Binding-site contacts:
Ligand atom CD2 contacts residue ARG442 of chain 3.NA at 3.5 Å.
Ligand atom CD1 contacts residue PHE496 of chain 3.NA at 3.7 Å (hydrophobic).
Ligand atom CD1 contacts residue PRO438 of chain 3.NA at 4.4 Å (hydrophobic).
Ligand atom CB contacts residue PHE496 of chain 3.NA at 3.9 Å (hydrophobic).
Ligand atom CG contacts residue GLY495 of chain 3.NA at 4.4 Å.
Ligand atom O contacts residue ARG442 of chain 3.NA at 4.3 Å.
Ligand atom N contacts residue SER491 of chain 3.NA at 4.1 Å.
Ligand atom CB contacts residue GLY495 of chain 3.NA at 3.9 Å.
Ligand atom N contacts residue ASN492 of chain 3.NA at 3.3 Å (h-bond).
Ligand atom N contacts residue ARG442 of chain 3.NA at 4.2 Å.
Ligand atom CA contacts residue ARG442 of chain 3.NA at 3.6 Å.
Ligand atom CE2 contacts residue PRO438 of chain 3.NA at 3.7 Å (hydrophobic).
Ligand atom CZ contacts residue PRO438 of chain 3.NA at 3.4 Å (hydrophobic).
Ligand atom C contacts residue ARG442 of chain 3.NA at 4.4 Å.
Ligand atom CE1 contacts residue PRO438 of chain 3.NA at 3.8 Å (hydrophobic).
Ligand atom C contacts residue ASN492 of chain 3.NA at 4.0 Å.
Ligand atom CB contacts residue ASN492 of chain 3.NA at 3.8 Å.
Ligand atom CE1 contacts residue ILE434 of chain 3.NA at 3.9 Å (hydrophobic).
Ligand atom O contacts residue PRO438 of chain 3.NA at 4.0 Å.
Ligand atom CG contacts residue ASN492 of chain 3.NA at 4.3 Å.
Ligand atom CZ contacts residue PHE496 of chain 3.NA at 3.9 Å (hydrophobic).
Ligand atom CD1 contacts residue ASN492 of chain 3.NA at 3.9 Å.
Ligand atom O contacts residue ASN492 of chain 3.NA at 4.2 Å.
Ligand atom CG contacts residue PHE496 of chain 3.NA at 4.0 Å (hydrophobic).
Ligand atom CE2 contacts residue ARG442 of chain 3.NA at 3.6 Å.
Ligand atom CD1 contacts residue ILE434 of chain 3.NA at 4.1 Å (hydrophobic).
Ligand atom CD2 contacts residue PRO438 of chain 3.NA at 4.4 Å (hydrophobic).
Ligand atom CE1 contacts residue PHE496 of chain 3.NA at 3.6 Å (hydrophobic).
Ligand atom CA contacts residue ASN492 of chain 3.NA at 3.3 Å.

This small molecule binds to this protein.
Small molecule (SMILES): N[C@@H](Cc1ccccc1)C(=O)NCC=O

Sequence of chain 3.NA:
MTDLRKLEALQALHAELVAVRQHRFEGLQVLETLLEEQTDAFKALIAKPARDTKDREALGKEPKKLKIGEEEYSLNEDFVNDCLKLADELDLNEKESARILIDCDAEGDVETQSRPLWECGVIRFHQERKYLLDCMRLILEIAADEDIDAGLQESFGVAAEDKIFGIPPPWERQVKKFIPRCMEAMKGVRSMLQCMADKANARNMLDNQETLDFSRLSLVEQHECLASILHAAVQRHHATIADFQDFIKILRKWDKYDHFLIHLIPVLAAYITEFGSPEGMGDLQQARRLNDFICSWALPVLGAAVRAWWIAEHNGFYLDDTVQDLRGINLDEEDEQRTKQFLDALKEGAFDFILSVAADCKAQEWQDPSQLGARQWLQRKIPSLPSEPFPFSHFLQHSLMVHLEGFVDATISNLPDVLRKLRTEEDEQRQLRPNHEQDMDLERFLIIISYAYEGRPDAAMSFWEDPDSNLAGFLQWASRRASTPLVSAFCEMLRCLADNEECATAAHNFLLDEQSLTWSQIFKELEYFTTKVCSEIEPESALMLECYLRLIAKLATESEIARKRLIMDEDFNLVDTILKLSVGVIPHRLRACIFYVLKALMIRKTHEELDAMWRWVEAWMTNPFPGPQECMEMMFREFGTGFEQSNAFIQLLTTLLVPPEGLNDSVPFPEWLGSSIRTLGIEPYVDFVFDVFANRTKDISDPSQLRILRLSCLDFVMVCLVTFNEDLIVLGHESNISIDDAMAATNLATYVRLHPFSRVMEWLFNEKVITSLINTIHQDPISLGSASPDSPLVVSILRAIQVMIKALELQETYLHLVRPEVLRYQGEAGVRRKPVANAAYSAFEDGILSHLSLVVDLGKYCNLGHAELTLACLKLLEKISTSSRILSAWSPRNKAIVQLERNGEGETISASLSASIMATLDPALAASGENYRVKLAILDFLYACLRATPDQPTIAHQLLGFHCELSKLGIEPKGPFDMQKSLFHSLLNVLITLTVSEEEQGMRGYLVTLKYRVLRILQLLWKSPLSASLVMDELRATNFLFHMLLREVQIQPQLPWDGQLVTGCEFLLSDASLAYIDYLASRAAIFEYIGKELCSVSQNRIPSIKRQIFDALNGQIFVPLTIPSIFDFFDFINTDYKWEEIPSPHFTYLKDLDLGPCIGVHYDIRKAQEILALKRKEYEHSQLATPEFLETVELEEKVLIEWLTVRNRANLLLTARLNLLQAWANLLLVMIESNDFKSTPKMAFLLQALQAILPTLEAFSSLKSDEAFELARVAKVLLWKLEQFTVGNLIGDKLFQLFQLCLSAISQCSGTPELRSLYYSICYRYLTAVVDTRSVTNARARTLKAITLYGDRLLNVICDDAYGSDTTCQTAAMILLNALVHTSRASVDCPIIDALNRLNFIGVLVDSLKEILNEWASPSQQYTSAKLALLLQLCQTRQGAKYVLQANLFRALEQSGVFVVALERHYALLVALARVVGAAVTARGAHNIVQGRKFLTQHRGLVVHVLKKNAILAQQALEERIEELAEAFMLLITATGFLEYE